Binding-site contacts:
Ligand atom C4 contacts residue LYS118 of chain 1.A at 3.5 Å.
Ligand atom O3' contacts residue GLU30 of chain 1.A at 3.6 Å.
Ligand atom O3G contacts residue GLY12 of chain 1.A at 3.7 Å.
Ligand atom C2 contacts residue ASP120 of chain 1.A at 3.7 Å.
Ligand atom N3 contacts residue LYS118 of chain 1.A at 3.0 Å (salt-bridge).
Ligand atom O3G contacts residue GLY60 of chain 1.A at 3.2 Å (h-bond).
Ligand atom C8 contacts residue ALA18 of chain 1.A at 3.7 Å (hydrophobic).
Ligand atom O3A contacts residue MG1 of chain 1.C at 4.0 Å.
Ligand atom O3G contacts residue ALA59 of chain 1.A at 3.5 Å.
Ligand atom N1 contacts residue LYS118 of chain 1.A at 3.6 Å.
Ligand atom C6 contacts residue LYS118 of chain 1.A at 3.6 Å.
Ligand atom C6 contacts residue ALA148 of chain 1.A at 3.5 Å (hydrophobic).
Ligand atom N1 contacts residue ASP120 of chain 1.A at 3.2 Å (salt-bridge).
Ligand atom N7 contacts residue ALA148 of chain 1.A at 3.8 Å.
Ligand atom O2' contacts residue GLU30 of chain 1.A at 3.6 Å (salt-bridge).
Ligand atom O2B contacts residue GLY15 of chain 1.A at 3.7 Å.
Ligand atom C3' contacts residue GLU30 of chain 1.A at 3.2 Å.
Ligand atom O6 contacts residue ALA148 of chain 1.A at 3.0 Å (h-bond).
Ligand atom N7 contacts residue ALA18 of chain 1.A at 3.6 Å.
Ligand atom O2B contacts residue MG1 of chain 1.C at 2.3 Å.
Ligand atom PG contacts residue MG1 of chain 1.C at 3.5 Å.
Ligand atom PB contacts residue GLY15 of chain 1.A at 3.9 Å.
Ligand atom N3B contacts residue MG1 of chain 1.C at 3.4 Å.
Ligand atom O1B contacts residue GLY13 of chain 1.A at 3.9 Å.
Ligand atom O6 contacts residue LYS118 of chain 1.A at 3.0 Å (salt-bridge).
Ligand atom C2 contacts residue LYS118 of chain 1.A at 3.4 Å.
Ligand atom C5 contacts residue LYS118 of chain 1.A at 4.0 Å.
Ligand atom C2' contacts residue GLU30 of chain 1.A at 3.6 Å.
Ligand atom O2B contacts residue SER17 of chain 1.A at 3.1 Å (h-bond).
Ligand atom N2 contacts residue ASP120 of chain 1.A at 3.3 Å (salt-bridge).
Ligand atom C6 contacts residue ASN117 of chain 1.A at 4.0 Å.
Ligand atom O1B contacts residue GLY15 of chain 1.A at 3.1 Å (h-bond).
Ligand atom PB contacts residue MG1 of chain 1.C at 3.4 Å.
Ligand atom N2 contacts residue LYS118 of chain 1.A at 3.6 Å.
Ligand atom O2G contacts residue MG1 of chain 1.C at 2.3 Å.
Ligand atom O2' contacts residue PHE28 of chain 1.A at 3.3 Å.
Ligand atom O1B contacts residue VAL14 of chain 1.A at 2.8 Å (h-bond).
Ligand atom O6 contacts residue SER147 of chain 1.A at 4.0 Å.
Ligand atom C5 contacts residue ALA148 of chain 1.A at 3.8 Å (hydrophobic).
Ligand atom O6 contacts residue ASN117 of chain 1.A at 3.1 Å.

Sequence of chain 1.A:
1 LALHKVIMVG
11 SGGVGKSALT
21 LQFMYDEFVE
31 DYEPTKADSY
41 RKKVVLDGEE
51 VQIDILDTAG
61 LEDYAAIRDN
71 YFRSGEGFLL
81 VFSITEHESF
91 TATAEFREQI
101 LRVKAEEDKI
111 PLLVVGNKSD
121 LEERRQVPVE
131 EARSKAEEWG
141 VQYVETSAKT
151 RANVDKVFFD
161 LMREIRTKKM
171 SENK

This protein binds this small molecule.
Small molecule (SMILES): Nc1nc2c(ncn2[C@@H]2O[C@H](CO[P](=O)(O)O[P](=O)(O)NP(=O)(O)O)[C@@H](O)[C@H]2O)c(=O)[nH]1